A protein and the small-molecule ligand that binds it are described below.
Small molecule (SMILES): Cc1cc(C)c(NC(=O)[C@H]2C[C@@H]3CC[C@H]2C3)c(C)c1

Sequence of chain 1.D:
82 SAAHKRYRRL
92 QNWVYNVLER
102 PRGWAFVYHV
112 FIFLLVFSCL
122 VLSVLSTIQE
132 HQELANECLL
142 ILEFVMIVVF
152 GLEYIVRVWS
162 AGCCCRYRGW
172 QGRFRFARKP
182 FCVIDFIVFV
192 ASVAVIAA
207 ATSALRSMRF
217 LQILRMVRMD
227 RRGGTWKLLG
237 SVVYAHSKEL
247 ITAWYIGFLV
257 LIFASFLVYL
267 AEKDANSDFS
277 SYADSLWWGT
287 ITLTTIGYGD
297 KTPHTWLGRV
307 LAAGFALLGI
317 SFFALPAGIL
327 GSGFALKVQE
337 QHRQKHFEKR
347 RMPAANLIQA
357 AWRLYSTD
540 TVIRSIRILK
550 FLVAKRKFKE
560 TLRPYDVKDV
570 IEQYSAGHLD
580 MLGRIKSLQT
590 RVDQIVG

Binding-site contacts:
Ligand atom C05 contacts residue TRP250 of chain 1.D at 3.3 Å (hydrophobic).
Ligand atom C15 contacts residue TRP250 of chain 1.D at 3.1 Å (hydrophobic).
Ligand atom C06 contacts residue SER317 of chain 1.A at 4.1 Å.
Ligand atom C12 contacts residue TRP250 of chain 1.D at 4.0 Å (hydrophobic).
Ligand atom C07 contacts residue SER317 of chain 1.A at 3.9 Å.
Ligand atom O01 contacts residue PRO322 of chain 1.D at 2.9 Å.
Ligand atom C08 contacts residue LEU314 of chain 1.A at 4.2 Å (hydrophobic).
Ligand atom C12 contacts residue LEU313 of chain 1.A at 3.7 Å (hydrophobic).
Ligand atom C19 contacts residue PHE254 of chain 1.D at 4.4 Å (hydrophobic).
Ligand atom C14 contacts residue TRP250 of chain 1.D at 4.0 Å (hydrophobic).
Ligand atom C19 contacts residue TRP250 of chain 1.D at 3.7 Å (hydrophobic).
Ligand atom C06 contacts residue LEU313 of chain 1.A at 3.9 Å (hydrophobic).
Ligand atom O01 contacts residue SER317 of chain 1.A at 4.0 Å.
Ligand atom C04 contacts residue TRP250 of chain 1.D at 4.2 Å (hydrophobic).
Ligand atom C18 contacts residue TRP250 of chain 1.D at 3.4 Å (hydrophobic).
Ligand atom C16 contacts residue PHE319 of chain 1.D at 4.2 Å (hydrophobic).
Ligand atom C09 contacts residue PHE318 of chain 1.A at 4.1 Å (hydrophobic).
Ligand atom C16 contacts residue TRP250 of chain 1.D at 3.5 Å (hydrophobic).
Ligand atom N02 contacts residue TRP250 of chain 1.D at 3.7 Å.
Ligand atom C14 contacts residue LEU313 of chain 1.A at 4.1 Å (hydrophobic).
Ligand atom C11 contacts residue TRP250 of chain 1.D at 3.5 Å (hydrophobic).
Ligand atom C13 contacts residue TRP250 of chain 1.D at 3.2 Å (hydrophobic).
Ligand atom C10 contacts residue PRO322 of chain 1.D at 4.0 Å (hydrophobic).
Ligand atom O01 contacts residue TRP250 of chain 1.D at 2.9 Å (h-bond).
Ligand atom C14 contacts residue PHE319 of chain 1.D at 3.8 Å (hydrophobic).
Ligand atom C10 contacts residue LEU313 of chain 1.A at 3.8 Å (hydrophobic).
Ligand atom C07 contacts residue PRO322 of chain 1.D at 4.2 Å (hydrophobic).
Ligand atom C10 contacts residue TRP250 of chain 1.D at 3.5 Å (hydrophobic).
Ligand atom C10 contacts residue SER317 of chain 1.A at 4.0 Å.
Ligand atom N02 contacts residue LEU313 of chain 1.A at 3.0 Å (h-bond).
Ligand atom C17 contacts residue PHE319 of chain 1.D at 4.2 Å (hydrophobic).
Ligand atom C07 contacts residue LEU326 of chain 1.D at 4.3 Å (hydrophobic).
Ligand atom C11 contacts residue LEU313 of chain 1.A at 3.6 Å (hydrophobic).
Ligand atom C17 contacts residue PRO322 of chain 1.D at 4.3 Å (hydrophobic).
Ligand atom C04 contacts residue LEU326 of chain 1.D at 4.2 Å (hydrophobic).
Ligand atom C19 contacts residue PHE319 of chain 1.D at 3.6 Å (hydrophobic).
Ligand atom C03 contacts residue TRP250 of chain 1.D at 4.0 Å (hydrophobic).
Ligand atom C17 contacts residue LEU313 of chain 1.A at 3.2 Å (hydrophobic).
Ligand atom C17 contacts residue SER317 of chain 1.A at 3.6 Å.

Sequence of chain 1.A:
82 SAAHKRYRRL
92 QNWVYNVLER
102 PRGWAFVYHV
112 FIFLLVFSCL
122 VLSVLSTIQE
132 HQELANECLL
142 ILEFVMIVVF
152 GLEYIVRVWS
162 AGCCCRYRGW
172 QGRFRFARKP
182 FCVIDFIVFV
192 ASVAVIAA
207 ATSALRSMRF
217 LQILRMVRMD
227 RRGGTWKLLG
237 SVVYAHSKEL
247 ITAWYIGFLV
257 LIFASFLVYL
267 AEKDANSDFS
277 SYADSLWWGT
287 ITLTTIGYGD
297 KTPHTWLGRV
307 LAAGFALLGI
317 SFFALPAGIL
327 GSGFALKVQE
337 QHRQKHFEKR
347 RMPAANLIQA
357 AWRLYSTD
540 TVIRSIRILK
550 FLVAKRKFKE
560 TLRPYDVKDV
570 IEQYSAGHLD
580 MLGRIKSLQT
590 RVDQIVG